The small molecule below binds the protein below.
Small molecule (SMILES): Nc1ccn([C@H]2C[C@H](O)[C@@H](COP(=O)(O)O)O2)c(=O)n1

Sequence of chain 1.N:
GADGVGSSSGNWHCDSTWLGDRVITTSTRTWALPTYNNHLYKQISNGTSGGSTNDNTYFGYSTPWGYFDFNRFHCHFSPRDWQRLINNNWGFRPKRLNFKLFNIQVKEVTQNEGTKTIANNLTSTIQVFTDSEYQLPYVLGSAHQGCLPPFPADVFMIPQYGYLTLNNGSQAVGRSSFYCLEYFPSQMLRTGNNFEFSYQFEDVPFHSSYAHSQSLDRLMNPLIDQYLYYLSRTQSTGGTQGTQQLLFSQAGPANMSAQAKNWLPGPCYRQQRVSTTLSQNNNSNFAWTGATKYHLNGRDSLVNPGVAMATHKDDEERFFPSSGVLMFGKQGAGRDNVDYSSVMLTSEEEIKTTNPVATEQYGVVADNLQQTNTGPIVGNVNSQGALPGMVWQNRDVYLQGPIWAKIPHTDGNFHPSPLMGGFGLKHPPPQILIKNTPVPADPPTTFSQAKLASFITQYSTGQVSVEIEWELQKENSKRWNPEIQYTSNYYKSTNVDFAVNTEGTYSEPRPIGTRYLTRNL

Binding-site contacts:
Ligand atom O3' contacts residue PRO205 of chain 1.N at 4.1 Å.
Ligand atom C2' contacts residue DA1 of chain 1.JC at 3.7 Å.
Ligand atom O3' contacts residue DA1 of chain 1.JC at 1.6 Å.
Ligand atom C4' contacts residue DA1 of chain 1.JC at 3.7 Å.
Ligand atom C3' contacts residue DA1 of chain 1.JC at 2.6 Å.
Ligand atom C2' contacts residue PRO205 of chain 1.N at 4.5 Å (hydrophobic).
Ligand atom O5' contacts residue DA1 of chain 1.JC at 3.9 Å.
Ligand atom C5' contacts residue DA1 of chain 1.JC at 3.6 Å.